This protein binds this small molecule.
Small molecule (SMILES): Nc1ccn([C@@H]2O[C@H](CO[P](=O)(O)O[C@H]3C[C@H](n4cnc5c(N)ncnc54)O[C@@H]3COP(=O)(O)O)[C@@H](OP(=O)(O)O)[C@H]2O)c(=O)n1

Binding-site contacts:
Ligand atom O5' contacts residue LYS134 of chain 1.D at 2.7 Å (salt-bridge).
Ligand atom OP1 contacts residue PHE155 of chain 1.D at 3.1 Å.
Ligand atom OP2 contacts residue LYS63 of chain 1.D at 3.3 Å (salt-bridge).
Ligand atom O4' contacts residue PRO61 of chain 1.D at 3.3 Å.
Ligand atom C4 contacts residue HIS16 of chain 1.D at 3.4 Å.
Ligand atom C5 contacts residue HIS16 of chain 1.D at 3.4 Å.
Ligand atom C8 contacts residue G1 of chain 1.I at 3.4 Å.
Ligand atom N3 contacts residue VAL60 of chain 1.D at 3.5 Å.
Ligand atom N1 contacts residue HIS16 of chain 1.D at 3.2 Å (h-bond).
Ligand atom C4 contacts residue G1 of chain 1.I at 3.2 Å.
Ligand atom N3 contacts residue HIS16 of chain 1.D at 3.5 Å (h-bond).
Ligand atom C3' contacts residue G1 of chain 1.I at 2.5 Å.
Ligand atom O4' contacts residue G1 of chain 1.I at 3.5 Å (h-bond).
Ligand atom N1 contacts residue TYR64 of chain 1.D at 3.5 Å.
Ligand atom N6 contacts residue HIS16 of chain 1.D at 3.5 Å.
Ligand atom OP1 contacts residue U2 of chain 1.I at 3.3 Å.
Ligand atom OP2 contacts residue PHE155 of chain 1.D at 3.4 Å.
Ligand atom C6 contacts residue TYR64 of chain 1.D at 3.5 Å (hydrophobic).
Ligand atom C6 contacts residue G1 of chain 1.I at 3.4 Å.
Ligand atom O3' contacts residue ILE132 of chain 1.D at 3.4 Å.
Ligand atom C2 contacts residue GLN47 of chain 1.D at 3.1 Å.
Ligand atom OP1 contacts residue HIS156 of chain 1.D at 2.9 Å (h-bond).
Ligand atom N3 contacts residue G1 of chain 1.I at 3.1 Å.
Ligand atom C5' contacts residue G1 of chain 1.I at 3.4 Å.
Ligand atom C5' contacts residue ASN90 of chain 1.D at 3.6 Å.
Ligand atom O3' contacts residue G1 of chain 1.I at 2.7 Å (h-bond).
Ligand atom OP1 contacts residue LYS134 of chain 1.D at 3.2 Å.
Ligand atom C2 contacts residue TYR64 of chain 1.D at 3.4 Å (hydrophobic).
Ligand atom C1' contacts residue G1 of chain 1.I at 2.4 Å.
Ligand atom C5 contacts residue G1 of chain 1.I at 3.4 Å.
Ligand atom O3' contacts residue U2 of chain 1.I at 3.3 Å.
Ligand atom N4 contacts residue G1 of chain 1.I at 3.0 Å (h-bond).
Ligand atom C2' contacts residue G1 of chain 1.I at 1.4 Å.
Ligand atom C6 contacts residue HIS16 of chain 1.D at 3.2 Å.
Ligand atom OP2 contacts residue LYS59 of chain 1.D at 3.4 Å (salt-bridge).
Ligand atom C2 contacts residue HIS16 of chain 1.D at 3.3 Å.
Ligand atom N9 contacts residue G1 of chain 1.I at 3.3 Å (h-bond).
Ligand atom N1 contacts residue GLN47 of chain 1.D at 3.2 Å (h-bond).
Ligand atom C2 contacts residue G1 of chain 1.I at 3.4 Å.
Ligand atom N7 contacts residue LYS249 of chain 1.D at 3.2 Å (salt-bridge).

Sequence of chain 1.D:
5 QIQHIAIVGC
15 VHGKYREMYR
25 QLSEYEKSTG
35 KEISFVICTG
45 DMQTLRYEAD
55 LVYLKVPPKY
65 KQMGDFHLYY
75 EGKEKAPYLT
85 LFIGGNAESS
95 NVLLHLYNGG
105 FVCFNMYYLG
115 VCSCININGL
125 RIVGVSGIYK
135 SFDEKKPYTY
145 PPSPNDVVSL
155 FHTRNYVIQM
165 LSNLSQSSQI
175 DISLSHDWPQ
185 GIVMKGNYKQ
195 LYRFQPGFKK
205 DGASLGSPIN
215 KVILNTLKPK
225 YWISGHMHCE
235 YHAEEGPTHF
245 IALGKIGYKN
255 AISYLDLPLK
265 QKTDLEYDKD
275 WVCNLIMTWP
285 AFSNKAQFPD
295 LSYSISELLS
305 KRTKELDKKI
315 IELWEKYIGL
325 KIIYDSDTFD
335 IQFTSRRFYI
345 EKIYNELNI